Sequence of chain 1.B:
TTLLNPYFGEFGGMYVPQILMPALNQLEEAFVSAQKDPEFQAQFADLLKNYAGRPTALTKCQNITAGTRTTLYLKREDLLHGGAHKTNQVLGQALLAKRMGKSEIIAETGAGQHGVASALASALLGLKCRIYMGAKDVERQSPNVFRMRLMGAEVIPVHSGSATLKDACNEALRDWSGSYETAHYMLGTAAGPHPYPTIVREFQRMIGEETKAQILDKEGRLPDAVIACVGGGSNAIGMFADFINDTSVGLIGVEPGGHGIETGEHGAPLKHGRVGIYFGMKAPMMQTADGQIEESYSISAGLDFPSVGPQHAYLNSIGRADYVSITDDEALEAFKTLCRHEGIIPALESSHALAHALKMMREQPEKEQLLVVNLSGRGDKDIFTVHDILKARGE

The protein below binds the small molecule below.
Small molecule (SMILES): Cc1ncc(COP(=O)(O)O)c(CN[C@H](CNc2ccccc2O)C(=O)O)c1O

Binding-site contacts:
Ligand atom O4P contacts residue LYS87 of chain 1.B at 3.1 Å (salt-bridge).
Ligand atom P contacts residue LYS87 of chain 1.B at 3.4 Å.
Ligand atom O3P contacts residue HIS86 of chain 1.B at 3.3 Å (h-bond).
Ligand atom O3P contacts residue NA1 of chain 1.J at 3.1 Å (h-bond).
Ligand atom OXT contacts residue THR110 of chain 1.B at 3.5 Å (h-bond).
Ligand atom OXT contacts residue HIS115 of chain 1.B at 2.6 Å (h-bond).
Ligand atom OXT contacts residue GLN114 of chain 1.B at 2.9 Å (h-bond).
Ligand atom CA contacts residue ALA112 of chain 1.B at 3.3 Å (hydrophobic).
Ligand atom N2 contacts residue LYS87 of chain 1.B at 3.4 Å.
Ligand atom O2P contacts residue GLY234 of chain 1.B at 2.6 Å (h-bond).
Ligand atom O1 contacts residue HIS115 of chain 1.B at 3.4 Å.
Ligand atom C4 contacts residue THR190 of chain 1.B at 3.4 Å.
Ligand atom C61 contacts residue SER377 of chain 1.B at 3.4 Å.
Ligand atom O2P contacts residue GLY232 of chain 1.B at 2.9 Å (h-bond).
Ligand atom N2 contacts residue ALA112 of chain 1.B at 3.4 Å.
Ligand atom C2 contacts residue GLU109 of chain 1.B at 3.5 Å.
Ligand atom C contacts residue HIS115 of chain 1.B at 3.5 Å.
Ligand atom N1 contacts residue GLU350 of chain 1.B at 3.5 Å.
Ligand atom O1P contacts residue LYS87 of chain 1.B at 2.8 Å (salt-bridge).
Ligand atom O1P contacts residue SER235 of chain 1.B at 2.5 Å (h-bond).
Ligand atom O3 contacts residue ALA112 of chain 1.B at 3.5 Å.
Ligand atom O3P contacts residue ASN236 of chain 1.B at 2.8 Å (h-bond).
Ligand atom O contacts residue GLU109 of chain 1.B at 2.6 Å (salt-bridge).
Ligand atom C6 contacts residue LEU166 of chain 1.B at 3.4 Å (hydrophobic).
Ligand atom C contacts residue THR110 of chain 1.B at 3.4 Å.
Ligand atom C contacts residue ALA112 of chain 1.B at 3.4 Å (hydrophobic).
Ligand atom N contacts residue LYS87 of chain 1.B at 3.5 Å (salt-bridge).
Ligand atom O1P contacts residue GLY234 of chain 1.B at 3.5 Å (h-bond).
Ligand atom O2P contacts residue GLY233 of chain 1.B at 2.9 Å (h-bond).
Ligand atom O3P contacts residue SER235 of chain 1.B at 3.2 Å (h-bond).
Ligand atom O2P contacts residue NA1 of chain 1.J at 2.9 Å (h-bond).
Ligand atom O1P contacts residue THR190 of chain 1.B at 2.5 Å (h-bond).
Ligand atom C4A contacts residue GLY303 of chain 1.B at 3.4 Å.
Ligand atom O1 contacts residue THR110 of chain 1.B at 2.6 Å (h-bond).
Ligand atom N1 contacts residue SER377 of chain 1.B at 2.6 Å (h-bond).
Ligand atom C4A contacts residue LYS87 of chain 1.B at 3.3 Å.
Ligand atom C3 contacts residue GLU109 of chain 1.B at 3.5 Å.
Ligand atom P contacts residue SER235 of chain 1.B at 3.4 Å.
Ligand atom C61 contacts residue CYS230 of chain 1.B at 3.5 Å (hydrophobic).
Ligand atom O1 contacts residue GLY111 of chain 1.B at 2.8 Å (h-bond).